Binding-site contacts:
Ligand atom O6 contacts residue PRO261 of chain 3.A at 3.8 Å.
Ligand atom O7 contacts residue ASN232 of chain 3.A at 3.8 Å.
Ligand atom O7 contacts residue NAG1 of chain 3.G at 3.8 Å.
Ligand atom O5 contacts residue PRO261 of chain 3.A at 3.5 Å.
Ligand atom C6 contacts residue PRO261 of chain 3.A at 4.1 Å (hydrophobic).
Ligand atom C3 contacts residue ASN416 of chain 3.A at 3.7 Å.
Ligand atom C1 contacts residue ASN416 of chain 3.A at 1.4 Å.
Ligand atom C1 contacts residue PRO261 of chain 3.A at 4.5 Å (hydrophobic).
Ligand atom N2 contacts residue ASN416 of chain 3.A at 2.9 Å (h-bond).
Ligand atom O5 contacts residue ASN416 of chain 3.A at 2.3 Å (h-bond).
Ligand atom C5 contacts residue PRO261 of chain 3.A at 4.5 Å (hydrophobic).
Ligand atom O7 contacts residue ASN416 of chain 3.A at 4.4 Å.
Ligand atom C5 contacts residue ASN416 of chain 3.A at 3.6 Å.
Ligand atom C8 contacts residue ASN416 of chain 3.A at 3.8 Å.
Ligand atom C4 contacts residue ASN416 of chain 3.A at 4.1 Å.
Ligand atom C7 contacts residue ASN416 of chain 3.A at 3.5 Å.
Ligand atom C8 contacts residue GLY233 of chain 3.A at 4.4 Å.
Ligand atom C2 contacts residue ASN416 of chain 3.A at 2.4 Å.

Sequence of chain 3.A:
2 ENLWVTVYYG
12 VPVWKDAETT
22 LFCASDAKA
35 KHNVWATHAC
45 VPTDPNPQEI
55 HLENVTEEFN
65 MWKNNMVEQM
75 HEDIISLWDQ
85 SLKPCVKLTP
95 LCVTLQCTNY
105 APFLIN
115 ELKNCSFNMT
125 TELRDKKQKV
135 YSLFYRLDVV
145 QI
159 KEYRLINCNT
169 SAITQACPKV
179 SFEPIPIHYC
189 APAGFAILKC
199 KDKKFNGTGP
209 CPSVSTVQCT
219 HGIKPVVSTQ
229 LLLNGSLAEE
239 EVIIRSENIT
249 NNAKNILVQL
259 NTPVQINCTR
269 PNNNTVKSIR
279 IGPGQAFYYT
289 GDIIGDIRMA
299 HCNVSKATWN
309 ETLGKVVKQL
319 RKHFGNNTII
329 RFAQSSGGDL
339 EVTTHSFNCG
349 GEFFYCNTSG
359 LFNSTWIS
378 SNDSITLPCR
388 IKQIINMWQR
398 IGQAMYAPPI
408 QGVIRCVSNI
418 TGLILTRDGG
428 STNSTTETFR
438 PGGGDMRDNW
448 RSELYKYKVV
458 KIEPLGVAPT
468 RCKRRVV

The small molecule below binds the protein below.
Small molecule (SMILES): CC(=O)N[C@H]1[C@H](O[C@H]2[C@H](O)[C@@H](NC(C)=O)CO[C@@H]2CO)O[C@H](CO)[C@@H](O)[C@@H]1O